Binding-site contacts:
Ligand atom C4 contacts residue ASN203 of chain 1.B at 4.0 Å.
Ligand atom O7 contacts residue ASN203 of chain 1.B at 4.0 Å.
Ligand atom C8 contacts residue GLY202 of chain 1.B at 3.8 Å.
Ligand atom N2 contacts residue ASN203 of chain 1.B at 3.0 Å (h-bond).
Ligand atom C7 contacts residue ASN203 of chain 1.B at 3.7 Å.
Ligand atom O6 contacts residue SER178 of chain 1.B at 4.3 Å.
Ligand atom C2 contacts residue ALA177 of chain 1.B at 4.1 Å (hydrophobic).
Ligand atom C2 contacts residue ASN203 of chain 1.B at 2.3 Å.
Ligand atom C1 contacts residue ALA177 of chain 1.B at 4.0 Å (hydrophobic).
Ligand atom C7 contacts residue GLY202 of chain 1.B at 4.1 Å.
Ligand atom O7 contacts residue ALA177 of chain 1.B at 4.3 Å.
Ligand atom C3 contacts residue ASN203 of chain 1.B at 3.6 Å.
Ligand atom C1 contacts residue ASN203 of chain 1.B at 1.4 Å.
Ligand atom O3 contacts residue ASN203 of chain 1.B at 4.4 Å.
Ligand atom C5 contacts residue ASN203 of chain 1.B at 3.6 Å.
Ligand atom O7 contacts residue GLY202 of chain 1.B at 4.0 Å.
Ligand atom O5 contacts residue SER178 of chain 1.B at 4.2 Å.
Ligand atom O5 contacts residue ASN203 of chain 1.B at 2.4 Å (h-bond).
Ligand atom O3 contacts residue ALA177 of chain 1.B at 4.3 Å.

Sequence of chain 1.B:
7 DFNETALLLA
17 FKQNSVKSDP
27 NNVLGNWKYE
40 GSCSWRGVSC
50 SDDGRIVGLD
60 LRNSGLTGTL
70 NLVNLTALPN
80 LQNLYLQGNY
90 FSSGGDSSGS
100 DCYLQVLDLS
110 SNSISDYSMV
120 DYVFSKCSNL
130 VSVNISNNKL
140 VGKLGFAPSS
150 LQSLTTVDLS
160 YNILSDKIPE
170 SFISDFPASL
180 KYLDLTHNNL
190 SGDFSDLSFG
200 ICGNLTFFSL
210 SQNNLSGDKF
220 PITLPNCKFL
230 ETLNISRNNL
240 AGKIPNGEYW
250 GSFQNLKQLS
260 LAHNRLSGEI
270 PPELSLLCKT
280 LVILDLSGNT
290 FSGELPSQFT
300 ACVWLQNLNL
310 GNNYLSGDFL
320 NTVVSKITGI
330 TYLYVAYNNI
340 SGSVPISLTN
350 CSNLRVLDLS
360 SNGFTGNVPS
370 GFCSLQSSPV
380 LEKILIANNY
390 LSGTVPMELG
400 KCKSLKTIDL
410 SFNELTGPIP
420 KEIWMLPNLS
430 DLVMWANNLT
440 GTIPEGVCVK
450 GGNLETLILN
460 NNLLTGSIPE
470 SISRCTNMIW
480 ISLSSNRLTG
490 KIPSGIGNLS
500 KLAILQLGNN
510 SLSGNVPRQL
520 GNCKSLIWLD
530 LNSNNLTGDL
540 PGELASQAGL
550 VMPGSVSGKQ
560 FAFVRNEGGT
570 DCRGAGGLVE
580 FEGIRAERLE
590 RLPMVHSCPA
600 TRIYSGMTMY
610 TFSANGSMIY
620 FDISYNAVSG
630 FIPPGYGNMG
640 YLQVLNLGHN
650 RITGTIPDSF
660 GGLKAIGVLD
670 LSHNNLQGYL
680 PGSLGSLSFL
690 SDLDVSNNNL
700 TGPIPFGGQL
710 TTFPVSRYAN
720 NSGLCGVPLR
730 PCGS

A protein and the small-molecule ligand that binds it are described below.
Small molecule (SMILES): CC(=O)N[C@H]1[C@H](O[C@H]2[C@H](O)[C@@H](NC(C)=O)CO[C@@H]2CO)O[C@H](CO)[C@@H](O)[C@@H]1O